Binding-site contacts:
Ligand atom C3 contacts residue ASN174 of chain 1.D at 3.7 Å.
Ligand atom C2 contacts residue ASN174 of chain 1.D at 2.4 Å.
Ligand atom C1 contacts residue ASN174 of chain 1.D at 1.4 Å.
Ligand atom O5 contacts residue ASN174 of chain 1.D at 2.4 Å (h-bond).
Ligand atom N2 contacts residue ASN174 of chain 1.D at 2.8 Å (h-bond).
Ligand atom O7 contacts residue ASN174 of chain 1.D at 3.8 Å.
Ligand atom C5 contacts residue ASN174 of chain 1.D at 3.7 Å.
Ligand atom C6 contacts residue THR163 of chain 1.D at 4.2 Å.
Ligand atom C4 contacts residue ASN174 of chain 1.D at 4.2 Å.
Ligand atom C7 contacts residue ASN174 of chain 1.D at 3.5 Å.

Sequence of chain 1.D:
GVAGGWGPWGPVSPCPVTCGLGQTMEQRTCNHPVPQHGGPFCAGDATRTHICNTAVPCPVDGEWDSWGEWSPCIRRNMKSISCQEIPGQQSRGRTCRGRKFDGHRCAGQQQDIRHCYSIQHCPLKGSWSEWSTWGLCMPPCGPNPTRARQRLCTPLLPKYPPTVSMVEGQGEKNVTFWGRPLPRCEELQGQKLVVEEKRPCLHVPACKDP

The small molecule below binds the protein below.
Small molecule (SMILES): CC(=O)N[C@H]1[C@H](O[C@H]2[C@H](O)[C@@H](NC(C)=O)CO[C@@H]2CO[C@H]2O[C@@H](C)[C@@H](O)[C@@H](O)[C@@H]2O)O[C@H](CO)[C@@H](O)[C@@H]1O